Sequence of chain 3.A:
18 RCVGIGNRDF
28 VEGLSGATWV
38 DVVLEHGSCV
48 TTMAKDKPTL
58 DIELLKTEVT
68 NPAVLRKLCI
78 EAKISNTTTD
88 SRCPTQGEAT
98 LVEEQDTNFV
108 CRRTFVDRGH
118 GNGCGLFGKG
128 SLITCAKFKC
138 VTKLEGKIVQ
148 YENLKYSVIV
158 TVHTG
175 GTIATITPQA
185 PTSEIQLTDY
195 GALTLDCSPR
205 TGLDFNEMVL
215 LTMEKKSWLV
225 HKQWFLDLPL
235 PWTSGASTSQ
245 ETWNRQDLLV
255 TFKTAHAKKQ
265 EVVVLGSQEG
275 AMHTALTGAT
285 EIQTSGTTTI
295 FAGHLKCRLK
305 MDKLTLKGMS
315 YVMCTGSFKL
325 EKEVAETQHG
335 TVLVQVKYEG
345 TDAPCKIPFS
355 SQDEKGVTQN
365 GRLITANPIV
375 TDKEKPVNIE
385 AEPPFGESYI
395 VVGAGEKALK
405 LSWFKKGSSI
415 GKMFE

Binding-site contacts:
Ligand atom N2 contacts residue ASN83 of chain 3.A at 2.6 Å (h-bond).
Ligand atom C7 contacts residue ASN83 of chain 3.A at 2.9 Å.
Ligand atom O5 contacts residue ASN83 of chain 3.A at 2.4 Å (h-bond).
Ligand atom C7 contacts residue PHE106 of chain 3.A at 4.3 Å (hydrophobic).
Ligand atom C7 contacts residue LYS134 of chain 3.A at 4.4 Å.
Ligand atom O7 contacts residue PHE106 of chain 3.A at 4.0 Å.
Ligand atom C8 contacts residue PHE106 of chain 3.A at 4.1 Å (hydrophobic).
Ligand atom C8 contacts residue ASN83 of chain 3.A at 4.2 Å.
Ligand atom C8 contacts residue LYS134 of chain 3.A at 4.0 Å.
Ligand atom C3 contacts residue ASN83 of chain 3.A at 3.9 Å.
Ligand atom C1 contacts residue ASN83 of chain 3.A at 1.8 Å.
Ligand atom C5 contacts residue ASN83 of chain 3.A at 3.8 Å.
Ligand atom C6 contacts residue ASN83 of chain 3.A at 4.5 Å.
Ligand atom C4 contacts residue ASN83 of chain 3.A at 4.3 Å.
Ligand atom C2 contacts residue ASN83 of chain 3.A at 2.7 Å.
Ligand atom N2 contacts residue LYS134 of chain 3.A at 4.0 Å.
Ligand atom O7 contacts residue ASN83 of chain 3.A at 2.6 Å (h-bond).

This protein binds this small molecule.
Small molecule (SMILES): CC(=O)N[C@@H]1[C@@H](O)[C@H](O)[C@@H](CO)O[C@H]1O